Binding-site contacts:
Ligand atom C5 contacts residue ASN12 of chain 27.M at 4.2 Å.
Ligand atom N2 contacts residue ASN12 of chain 27.M at 3.8 Å.
Ligand atom C2 contacts residue ASN12 of chain 27.M at 3.3 Å.
Ligand atom C7 contacts residue ASN12 of chain 27.M at 3.9 Å.
Ligand atom O7 contacts residue ASN12 of chain 27.M at 3.6 Å.
Ligand atom C1 contacts residue ASN12 of chain 27.M at 2.2 Å.
Ligand atom O5 contacts residue ASN12 of chain 27.M at 2.8 Å (h-bond).

Sequence of chain 27.M:
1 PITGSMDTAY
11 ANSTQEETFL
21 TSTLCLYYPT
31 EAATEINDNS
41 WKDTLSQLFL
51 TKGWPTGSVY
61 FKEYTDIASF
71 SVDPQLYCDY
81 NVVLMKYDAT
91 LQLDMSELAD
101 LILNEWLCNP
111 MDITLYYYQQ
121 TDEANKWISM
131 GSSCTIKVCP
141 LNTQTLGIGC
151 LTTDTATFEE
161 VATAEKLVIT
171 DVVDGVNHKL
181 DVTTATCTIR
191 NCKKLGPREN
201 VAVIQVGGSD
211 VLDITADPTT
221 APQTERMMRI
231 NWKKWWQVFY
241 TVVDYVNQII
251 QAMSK

The protein below binds the small molecule below.
Small molecule (SMILES): CC(=O)N[C@H]1[C@H](O[C@H]2[C@H](O)[C@@H](NC(C)=O)CO[C@@H]2CO)O[C@H](CO)[C@@H](O)[C@@H]1O